Sequence of chain 1.A:
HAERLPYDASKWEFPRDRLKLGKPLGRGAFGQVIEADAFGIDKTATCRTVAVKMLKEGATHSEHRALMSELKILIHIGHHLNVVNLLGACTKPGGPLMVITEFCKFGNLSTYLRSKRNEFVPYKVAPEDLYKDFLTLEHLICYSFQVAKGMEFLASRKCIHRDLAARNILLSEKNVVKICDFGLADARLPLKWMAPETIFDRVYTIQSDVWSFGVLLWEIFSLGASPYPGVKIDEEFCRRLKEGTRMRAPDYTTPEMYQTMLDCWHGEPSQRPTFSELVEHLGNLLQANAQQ

A small-molecule ligand and the protein it binds are described below.
Small molecule (SMILES): CNC(=O)c1cc(Oc2ccc3nc(Nc4ccc(Cl)c(C(F)(F)F)c4)[nH]c3c2)ccn1

Binding-site contacts:
Ligand atom C1 contacts residue ALA52 of chain 1.A at 3.3 Å (hydrophobic).
Ligand atom O17 contacts residue ALA52 of chain 1.A at 3.7 Å.
Ligand atom C22 contacts residue THR102 of chain 1.A at 3.5 Å.
Ligand atom O17 contacts residue VAL34 of chain 1.A at 3.2 Å.
Ligand atom N12 contacts residue PHE104 of chain 1.A at 3.4 Å.
Ligand atom N27 contacts residue CYS181 of chain 1.A at 3.7 Å.
Ligand atom N32 contacts residue GLU71 of chain 1.A at 3.1 Å (salt-bridge).
Ligand atom O11 contacts residue LEU26 of chain 1.A at 3.7 Å.
Ligand atom N12 contacts residue CYS105 of chain 1.A at 2.7 Å (h-bond).
Ligand atom C37 contacts residue ILE180 of chain 1.A at 3.5 Å (hydrophobic).
Ligand atom C28 contacts residue ASP182 of chain 1.A at 3.5 Å.
Ligand atom N27 contacts residue ASP182 of chain 1.A at 3.0 Å (salt-bridge).
Ligand atom N3 contacts residue LEU171 of chain 1.A at 3.8 Å.
Ligand atom C18 contacts residue VAL34 of chain 1.A at 3.7 Å (hydrophobic).
Ligand atom C2 contacts residue GLU103 of chain 1.A at 3.3 Å.
Ligand atom C21 contacts residue THR102 of chain 1.A at 3.6 Å.
Ligand atom C28 contacts residue GLU71 of chain 1.A at 3.3 Å.
Ligand atom C1 contacts residue LEU171 of chain 1.A at 3.6 Å (hydrophobic).
Ligand atom C1 contacts residue THR102 of chain 1.A at 3.5 Å.
Ligand atom C22 contacts residue LYS54 of chain 1.A at 3.7 Å.
Ligand atom C36 contacts residue LEU75 of chain 1.A at 3.8 Å (hydrophobic).
Ligand atom N3 contacts residue CYS105 of chain 1.A at 3.0 Å (h-bond).
Ligand atom C1 contacts residue GLU103 of chain 1.A at 3.6 Å.
Ligand atom C20 contacts residue ASP182 of chain 1.A at 3.4 Å.
Ligand atom F45 contacts residue ILE74 of chain 1.A at 3.6 Å.
Ligand atom C37 contacts residue CYS181 of chain 1.A at 3.6 Å (hydrophobic).
Ligand atom C2 contacts residue CYS105 of chain 1.A at 3.3 Å (hydrophobic).
Ligand atom C6 contacts residue ALA52 of chain 1.A at 3.4 Å (hydrophobic).
Ligand atom N29 contacts residue GLU71 of chain 1.A at 2.9 Å (salt-bridge).
Ligand atom C38 contacts residue CYS181 of chain 1.A at 3.5 Å (hydrophobic).
Ligand atom C23 contacts residue VAL34 of chain 1.A at 3.7 Å (hydrophobic).
Ligand atom C2 contacts residue LEU171 of chain 1.A at 3.4 Å (hydrophobic).
Ligand atom C38 contacts residue VAL85 of chain 1.A at 3.5 Å (hydrophobic).
Ligand atom C23 contacts residue THR102 of chain 1.A at 3.8 Å.
Ligand atom C13 contacts residue PHE104 of chain 1.A at 3.6 Å (hydrophobic).
Ligand atom C13 contacts residue CYS105 of chain 1.A at 3.0 Å (hydrophobic).
Ligand atom CL44 contacts residue LEU155 of chain 1.A at 3.6 Å.
Ligand atom C13 contacts residue GLY108 of chain 1.A at 3.6 Å.
Ligand atom C37 contacts residue LEU75 of chain 1.A at 3.8 Å (hydrophobic).
Ligand atom F45 contacts residue ILE78 of chain 1.A at 3.3 Å.